Binding-site contacts:
Ligand atom C5 contacts residue ASN53 of chain 1.J at 3.4 Å.
Ligand atom C2 contacts residue ASN53 of chain 1.J at 2.6 Å.
Ligand atom C3 contacts residue ASN53 of chain 1.J at 3.3 Å.
Ligand atom C7 contacts residue ASN53 of chain 1.J at 3.4 Å.
Ligand atom C4 contacts residue ASN53 of chain 1.J at 4.0 Å.
Ligand atom C6 contacts residue ILE55 of chain 1.J at 4.1 Å (hydrophobic).
Ligand atom C8 contacts residue ASN53 of chain 1.J at 4.3 Å.
Ligand atom O5 contacts residue ASN53 of chain 1.J at 2.7 Å (h-bond).
Ligand atom O7 contacts residue LEU46 of chain 1.J at 4.5 Å.
Ligand atom C5 contacts residue ILE55 of chain 1.J at 4.1 Å (hydrophobic).
Ligand atom C1 contacts residue ASN53 of chain 1.J at 1.6 Å.
Ligand atom C8 contacts residue LEU46 of chain 1.J at 3.7 Å (hydrophobic).
Ligand atom O7 contacts residue ASN53 of chain 1.J at 3.8 Å.
Ligand atom O6 contacts residue ILE55 of chain 1.J at 3.4 Å.
Ligand atom C7 contacts residue LEU46 of chain 1.J at 4.2 Å (hydrophobic).
Ligand atom N2 contacts residue ASN53 of chain 1.J at 2.8 Å (h-bond).

Sequence of chain 1.J:
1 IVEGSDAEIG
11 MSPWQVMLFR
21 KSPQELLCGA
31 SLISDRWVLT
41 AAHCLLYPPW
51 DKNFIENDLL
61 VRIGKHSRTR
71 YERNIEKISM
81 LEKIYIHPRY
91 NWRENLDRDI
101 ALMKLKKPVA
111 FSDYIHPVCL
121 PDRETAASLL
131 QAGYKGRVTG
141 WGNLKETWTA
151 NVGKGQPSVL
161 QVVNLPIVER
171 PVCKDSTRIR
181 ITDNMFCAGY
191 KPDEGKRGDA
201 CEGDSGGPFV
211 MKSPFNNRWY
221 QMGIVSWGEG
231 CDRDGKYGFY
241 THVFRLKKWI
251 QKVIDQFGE

A small-molecule ligand and the protein it binds are described below.
Small molecule (SMILES): CC(=O)N[C@@H]1[C@@H](O)[C@H](O)[C@@H](CO)O[C@H]1O